The small molecule below binds the protein below.
Small molecule (SMILES): CC(=O)N[C@H]1[C@H](O[C@H]2[C@H](O)[C@@H](NC(C)=O)CO[C@@H]2CO)O[C@H](CO)[C@@H](O)[C@@H]1O

Sequence of chain 1.B:
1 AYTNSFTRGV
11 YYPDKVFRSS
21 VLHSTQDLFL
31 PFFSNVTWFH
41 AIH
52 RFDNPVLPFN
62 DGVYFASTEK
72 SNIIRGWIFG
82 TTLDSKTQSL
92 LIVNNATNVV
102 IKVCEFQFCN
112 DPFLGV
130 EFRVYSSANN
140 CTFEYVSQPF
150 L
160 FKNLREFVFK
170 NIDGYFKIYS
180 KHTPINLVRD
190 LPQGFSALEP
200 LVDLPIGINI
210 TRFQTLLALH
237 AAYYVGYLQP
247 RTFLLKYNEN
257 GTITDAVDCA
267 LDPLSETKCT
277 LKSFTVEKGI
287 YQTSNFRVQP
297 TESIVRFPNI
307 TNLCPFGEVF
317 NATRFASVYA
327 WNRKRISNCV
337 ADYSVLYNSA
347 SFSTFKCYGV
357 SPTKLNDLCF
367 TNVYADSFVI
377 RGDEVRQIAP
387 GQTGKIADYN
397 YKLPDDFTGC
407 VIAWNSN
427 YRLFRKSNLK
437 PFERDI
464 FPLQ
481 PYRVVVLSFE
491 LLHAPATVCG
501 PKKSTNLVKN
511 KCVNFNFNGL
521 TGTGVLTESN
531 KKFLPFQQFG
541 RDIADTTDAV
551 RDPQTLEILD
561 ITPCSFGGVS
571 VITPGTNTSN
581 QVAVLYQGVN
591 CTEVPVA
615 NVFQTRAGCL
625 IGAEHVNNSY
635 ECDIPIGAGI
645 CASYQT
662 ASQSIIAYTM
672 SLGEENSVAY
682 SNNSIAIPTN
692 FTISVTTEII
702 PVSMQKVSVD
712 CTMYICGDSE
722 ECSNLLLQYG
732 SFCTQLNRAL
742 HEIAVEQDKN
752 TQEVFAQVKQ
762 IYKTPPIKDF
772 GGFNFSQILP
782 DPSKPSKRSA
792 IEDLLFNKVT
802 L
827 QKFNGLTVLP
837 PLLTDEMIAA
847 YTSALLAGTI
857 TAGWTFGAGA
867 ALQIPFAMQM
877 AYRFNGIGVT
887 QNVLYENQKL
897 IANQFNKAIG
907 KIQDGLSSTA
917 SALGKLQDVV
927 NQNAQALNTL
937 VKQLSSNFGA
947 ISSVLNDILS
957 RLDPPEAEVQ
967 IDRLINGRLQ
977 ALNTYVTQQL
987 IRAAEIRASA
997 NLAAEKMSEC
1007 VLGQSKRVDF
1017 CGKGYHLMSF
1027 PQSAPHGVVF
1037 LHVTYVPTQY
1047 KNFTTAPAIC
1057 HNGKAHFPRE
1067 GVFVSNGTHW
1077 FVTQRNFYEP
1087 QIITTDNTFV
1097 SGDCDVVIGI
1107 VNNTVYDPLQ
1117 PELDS

Binding-site contacts:
Ligand atom N2 contacts residue ASN1108 of chain 1.B at 2.8 Å (h-bond).
Ligand atom C4 contacts residue ASN1108 of chain 1.B at 4.2 Å.
Ligand atom O7 contacts residue ASN1108 of chain 1.B at 3.4 Å (h-bond).
Ligand atom O6 contacts residue ASN1108 of chain 1.B at 4.3 Å.
Ligand atom O6 contacts residue CYS1056 of chain 1.B at 3.7 Å.
Ligand atom C1 contacts residue ASN1108 of chain 1.B at 1.4 Å.
Ligand atom C7 contacts residue ASN1108 of chain 1.B at 3.3 Å.
Ligand atom C3 contacts residue ASN1108 of chain 1.B at 3.8 Å.
Ligand atom C8 contacts residue ASN1108 of chain 1.B at 4.4 Å.
Ligand atom O5 contacts residue ASN1108 of chain 1.B at 2.4 Å (h-bond).
Ligand atom C2 contacts residue ASN1108 of chain 1.B at 2.4 Å.
Ligand atom C5 contacts residue ASN1108 of chain 1.B at 3.7 Å.